A protein and the small-molecule ligand that binds it are described below.
Small molecule (SMILES): Cc1cc(CCCCCCCOc2ccc(C3=NCCO3)cc2)on1

Binding-site contacts:
Ligand atom C5B contacts residue ASP112 of chain 27.A at 4.0 Å.
Ligand atom C4B contacts residue ILE113 of chain 27.A at 4.0 Å (hydrophobic).
Ligand atom C2B contacts residue TRP203 of chain 27.A at 4.0 Å (hydrophobic).
Ligand atom O1 contacts residue PHE233 of chain 27.A at 3.1 Å.
Ligand atom C4C contacts residue VAL192 of chain 27.A at 3.5 Å (hydrophobic).
Ligand atom C6C contacts residue TYR201 of chain 27.A at 3.9 Å (hydrophobic).
Ligand atom C6B contacts residue ILE113 of chain 27.A at 4.0 Å (hydrophobic).
Ligand atom C5 contacts residue PHE233 of chain 27.A at 4.0 Å (hydrophobic).
Ligand atom O1A contacts residue TRP203 of chain 27.A at 3.3 Å.
Ligand atom C4C contacts residue PHE135 of chain 27.A at 3.8 Å (hydrophobic).
Ligand atom C3B contacts residue ASN228 of chain 27.A at 4.0 Å.
Ligand atom C31 contacts residue ILE24 of chain 27.C at 3.6 Å (hydrophobic).
Ligand atom C31 contacts residue VAL179 of chain 27.A at 3.3 Å (hydrophobic).
Ligand atom C3B contacts residue TRP203 of chain 27.A at 3.1 Å (hydrophobic).
Ligand atom N3A contacts residue THR114 of chain 27.A at 4.0 Å.
Ligand atom C5 contacts residue PHE155 of chain 27.A at 3.9 Å (hydrophobic).
Ligand atom C4A contacts residue ASP112 of chain 27.A at 2.6 Å.
Ligand atom C5B contacts residue ILE113 of chain 27.A at 3.5 Å (hydrophobic).
Ligand atom O1 contacts residue PHE155 of chain 27.A at 3.4 Å.
Ligand atom C5A contacts residue ASN228 of chain 27.A at 4.0 Å.
Ligand atom C2A contacts residue TRP203 of chain 27.A at 3.6 Å (hydrophobic).
Ligand atom N2 contacts residue PHE155 of chain 27.A at 3.5 Å.
Ligand atom C31 contacts residue PRO177 of chain 27.A at 3.9 Å (hydrophobic).
Ligand atom C5A contacts residue ASP112 of chain 27.A at 4.0 Å.
Ligand atom C2C contacts residue VAL192 of chain 27.A at 3.7 Å (hydrophobic).
Ligand atom O1A contacts residue ASN228 of chain 27.A at 3.7 Å.
Ligand atom C2C contacts residue PHE155 of chain 27.A at 3.9 Å (hydrophobic).
Ligand atom N3A contacts residue ASP112 of chain 27.A at 2.5 Å (salt-bridge).
Ligand atom C5B contacts residue ILE111 of chain 27.A at 3.9 Å (hydrophobic).
Ligand atom C4B contacts residue TRP203 of chain 27.A at 3.5 Å (hydrophobic).
Ligand atom C2A contacts residue ASP112 of chain 27.A at 3.8 Å.
Ligand atom N3A contacts residue ILE113 of chain 27.A at 3.8 Å.
Ligand atom C4A contacts residue THR114 of chain 27.A at 3.5 Å.
Ligand atom N2 contacts residue PHE233 of chain 27.A at 3.7 Å.
Ligand atom C2B contacts residue TYR201 of chain 27.A at 3.5 Å (hydrophobic).
Ligand atom C5C contacts residue PHE135 of chain 27.A at 3.5 Å (hydrophobic).
Ligand atom C5C contacts residue ILE111 of chain 27.A at 3.8 Å (hydrophobic).
Ligand atom O1B contacts residue TYR201 of chain 27.A at 3.4 Å.
Ligand atom C4 contacts residue ILE24 of chain 27.C at 4.0 Å (hydrophobic).
Ligand atom C3C contacts residue PHE135 of chain 27.A at 3.8 Å (hydrophobic).

Sequence of chain 27.A:
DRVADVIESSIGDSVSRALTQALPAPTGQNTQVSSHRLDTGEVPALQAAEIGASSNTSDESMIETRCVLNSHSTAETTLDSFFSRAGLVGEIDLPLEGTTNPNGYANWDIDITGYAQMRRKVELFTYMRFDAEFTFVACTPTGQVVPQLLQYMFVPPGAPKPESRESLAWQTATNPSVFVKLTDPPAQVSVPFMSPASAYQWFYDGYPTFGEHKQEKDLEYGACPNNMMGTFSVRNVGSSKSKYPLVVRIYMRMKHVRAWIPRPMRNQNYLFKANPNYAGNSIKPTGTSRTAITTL

Sequence of chain 27.C:
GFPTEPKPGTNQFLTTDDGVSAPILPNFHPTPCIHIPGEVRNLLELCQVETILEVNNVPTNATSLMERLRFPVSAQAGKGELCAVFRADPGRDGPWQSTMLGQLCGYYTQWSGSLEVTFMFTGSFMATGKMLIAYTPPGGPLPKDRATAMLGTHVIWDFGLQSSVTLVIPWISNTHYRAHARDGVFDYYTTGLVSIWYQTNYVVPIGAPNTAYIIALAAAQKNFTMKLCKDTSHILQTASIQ

Sequence of chain 28.C:
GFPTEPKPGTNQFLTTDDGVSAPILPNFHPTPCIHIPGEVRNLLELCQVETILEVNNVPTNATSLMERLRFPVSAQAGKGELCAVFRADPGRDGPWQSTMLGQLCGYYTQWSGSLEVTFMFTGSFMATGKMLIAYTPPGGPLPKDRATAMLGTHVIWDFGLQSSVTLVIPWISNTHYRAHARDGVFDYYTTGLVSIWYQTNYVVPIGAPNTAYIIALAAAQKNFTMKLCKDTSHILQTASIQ